This small molecule binds to this protein.
Small molecule (SMILES): CC(=O)Nc1ccc(O)cc1

Sequence of chain 1.D:
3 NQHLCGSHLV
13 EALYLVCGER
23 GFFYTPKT

Sequence of chain 2.D:
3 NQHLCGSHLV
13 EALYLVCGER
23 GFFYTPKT

Binding-site contacts:
Ligand atom C contacts residue TYR16 of chain 2.B at 4.3 Å (hydrophobic).
Ligand atom C5 contacts residue HIS5 of chain 2.D at 3.6 Å.
Ligand atom CM contacts residue TYR16 of chain 2.B at 3.8 Å (hydrophobic).
Ligand atom C4 contacts residue CYS11 of chain 1.C at 3.8 Å (hydrophobic).
Ligand atom C3 contacts residue CYS6 of chain 1.C at 3.4 Å (hydrophobic).
Ligand atom C4 contacts residue LEU11 of chain 1.D at 4.1 Å (hydrophobic).
Ligand atom O4 contacts residue LEU11 of chain 1.D at 4.4 Å.
Ligand atom C4 contacts residue CYS6 of chain 1.C at 3.4 Å (hydrophobic).
Ligand atom C2 contacts residue LEU11 of chain 1.D at 3.9 Å (hydrophobic).
Ligand atom C4 contacts residue HIS5 of chain 2.D at 3.8 Å.
Ligand atom O contacts residue SER9 of chain 2.D at 4.2 Å.
Ligand atom O4 contacts residue SER9 of chain 1.C at 3.7 Å.
Ligand atom N contacts residue ALA14 of chain 1.D at 4.0 Å.
Ligand atom O contacts residue GLU13 of chain 2.B at 2.6 Å (salt-bridge).
Ligand atom C contacts residue HIS5 of chain 2.D at 3.8 Å.
Ligand atom C1 contacts residue ALA14 of chain 1.D at 4.3 Å (hydrophobic).
Ligand atom CM contacts residue HIS5 of chain 2.D at 3.2 Å.
Ligand atom N contacts residue HIS5 of chain 2.D at 3.6 Å.
Ligand atom C1 contacts residue HIS5 of chain 2.D at 3.1 Å.
Ligand atom C6 contacts residue CYS11 of chain 1.C at 4.0 Å (hydrophobic).
Ligand atom C5 contacts residue LEU16 of chain 1.C at 4.0 Å (hydrophobic).
Ligand atom N contacts residue LEU17 of chain 2.B at 4.3 Å.
Ligand atom C contacts residue GLU13 of chain 2.B at 3.8 Å.
Ligand atom C2 contacts residue HIS5 of chain 2.D at 3.4 Å.
Ligand atom C5 contacts residue CYS11 of chain 1.C at 3.1 Å (hydrophobic).
Ligand atom C3 contacts residue LEU11 of chain 1.D at 3.5 Å (hydrophobic).
Ligand atom C3 contacts residue HIS5 of chain 2.D at 3.6 Å.
Ligand atom O contacts residue TYR16 of chain 2.B at 4.1 Å.
Ligand atom C4 contacts residue ILE10 of chain 1.C at 4.2 Å (hydrophobic).
Ligand atom C6 contacts residue HIS5 of chain 2.D at 3.2 Å.
Ligand atom C6 contacts residue LEU16 of chain 1.C at 4.1 Å (hydrophobic).
Ligand atom O4 contacts residue CYS6 of chain 1.C at 2.5 Å (h-bond).
Ligand atom O4 contacts residue ILE10 of chain 1.C at 3.4 Å.
Ligand atom C6 contacts residue LEU17 of chain 2.B at 4.0 Å (hydrophobic).
Ligand atom N contacts residue HIS10 of chain 1.D at 4.2 Å.
Ligand atom C6 contacts residue ALA14 of chain 1.D at 4.3 Å (hydrophobic).
Ligand atom C contacts residue LEU17 of chain 2.B at 3.8 Å (hydrophobic).
Ligand atom O contacts residue LEU17 of chain 2.B at 4.3 Å.
Ligand atom CM contacts residue LEU17 of chain 2.B at 3.2 Å (hydrophobic).
Ligand atom O4 contacts residue CYS11 of chain 1.C at 3.0 Å (h-bond).

Sequence of chain 1.C:
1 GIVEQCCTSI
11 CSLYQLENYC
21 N

Sequence of chain 2.B:
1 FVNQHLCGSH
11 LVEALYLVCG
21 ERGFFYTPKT